Binding-site contacts:
Ligand atom N2 contacts residue ILE19 of chain 1.A at 4.3 Å.
Ligand atom O3 contacts residue HIS18 of chain 1.A at 3.8 Å.
Ligand atom O7 contacts residue THR17 of chain 1.A at 4.5 Å.
Ligand atom C8 contacts residue HIS18 of chain 1.A at 3.4 Å.
Ligand atom O5 contacts residue ASN44 of chain 1.A at 2.4 Å (h-bond).
Ligand atom C3 contacts residue ASN44 of chain 1.A at 3.8 Å.
Ligand atom O7 contacts residue ASN44 of chain 1.A at 3.8 Å.
Ligand atom C1 contacts residue ASN44 of chain 1.A at 1.4 Å.
Ligand atom C7 contacts residue ASN44 of chain 1.A at 3.8 Å.
Ligand atom O7 contacts residue HIS18 of chain 1.A at 3.5 Å.
Ligand atom C2 contacts residue ASN44 of chain 1.A at 2.4 Å.
Ligand atom C7 contacts residue ILE19 of chain 1.A at 3.9 Å (hydrophobic).
Ligand atom N2 contacts residue ASN44 of chain 1.A at 2.9 Å (h-bond).
Ligand atom C8 contacts residue THR17 of chain 1.A at 4.2 Å.
Ligand atom C5 contacts residue ASN44 of chain 1.A at 3.7 Å.
Ligand atom N2 contacts residue PRO41 of chain 1.A at 4.0 Å.
Ligand atom C4 contacts residue ASN44 of chain 1.A at 4.2 Å.
Ligand atom C7 contacts residue PRO41 of chain 1.A at 4.4 Å (hydrophobic).
Ligand atom O7 contacts residue ILE19 of chain 1.A at 2.9 Å.
Ligand atom C7 contacts residue HIS18 of chain 1.A at 3.9 Å.

Sequence of chain 1.A:
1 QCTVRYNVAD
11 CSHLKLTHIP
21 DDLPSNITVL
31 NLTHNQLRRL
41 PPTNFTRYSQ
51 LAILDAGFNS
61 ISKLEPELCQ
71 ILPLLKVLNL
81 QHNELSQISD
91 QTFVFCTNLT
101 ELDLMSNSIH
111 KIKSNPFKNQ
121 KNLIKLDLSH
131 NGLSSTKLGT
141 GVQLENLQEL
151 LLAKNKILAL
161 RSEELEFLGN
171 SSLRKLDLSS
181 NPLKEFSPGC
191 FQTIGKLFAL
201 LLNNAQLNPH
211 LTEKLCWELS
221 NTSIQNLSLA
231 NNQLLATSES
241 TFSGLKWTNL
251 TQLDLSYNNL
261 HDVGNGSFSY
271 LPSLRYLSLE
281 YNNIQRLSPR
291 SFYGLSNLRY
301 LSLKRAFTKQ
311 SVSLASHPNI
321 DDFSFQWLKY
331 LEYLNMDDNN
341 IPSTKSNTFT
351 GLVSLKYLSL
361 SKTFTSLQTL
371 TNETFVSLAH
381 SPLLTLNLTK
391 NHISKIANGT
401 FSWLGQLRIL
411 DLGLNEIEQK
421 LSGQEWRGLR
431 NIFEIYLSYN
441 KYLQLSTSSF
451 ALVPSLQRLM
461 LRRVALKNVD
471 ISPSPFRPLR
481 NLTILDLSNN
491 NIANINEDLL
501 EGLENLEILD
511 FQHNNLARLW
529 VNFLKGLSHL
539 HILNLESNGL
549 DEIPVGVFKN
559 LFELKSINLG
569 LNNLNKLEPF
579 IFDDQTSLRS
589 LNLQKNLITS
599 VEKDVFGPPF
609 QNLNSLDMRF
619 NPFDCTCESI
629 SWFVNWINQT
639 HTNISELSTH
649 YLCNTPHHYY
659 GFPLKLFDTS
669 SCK

This protein binds this small molecule.
Small molecule (SMILES): CC(=O)N[C@@H]1[C@@H](O)[C@H](O)[C@@H](CO)O[C@H]1O